A protein and the small-molecule ligand that binds it are described below.
Small molecule (SMILES): CC(=O)N[C@H]1[C@H](O[C@H]2[C@H](O)[C@@H](NC(C)=O)CO[C@@H]2CO)O[C@H](CO)[C@@H](O[C@@H]2O[C@H](CO)[C@@H](O)[C@H](O)[C@@H]2O)[C@@H]1O

Sequence of chain 1.A:
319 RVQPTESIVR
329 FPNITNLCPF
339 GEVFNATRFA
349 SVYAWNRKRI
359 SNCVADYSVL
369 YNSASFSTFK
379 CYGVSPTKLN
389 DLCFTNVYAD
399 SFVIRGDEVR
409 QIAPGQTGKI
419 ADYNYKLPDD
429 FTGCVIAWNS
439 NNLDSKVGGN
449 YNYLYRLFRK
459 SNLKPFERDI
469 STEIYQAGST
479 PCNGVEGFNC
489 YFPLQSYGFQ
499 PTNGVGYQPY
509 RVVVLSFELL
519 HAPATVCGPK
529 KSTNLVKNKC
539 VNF

Binding-site contacts:
Ligand atom C1 contacts residue ASN331 of chain 1.A at 1.4 Å.
Ligand atom O7 contacts residue ILE332 of chain 1.A at 4.2 Å.
Ligand atom C2 contacts residue ASN331 of chain 1.A at 2.5 Å.
Ligand atom N2 contacts residue ASN331 of chain 1.A at 2.9 Å (h-bond).
Ligand atom C8 contacts residue ASN331 of chain 1.A at 4.1 Å.
Ligand atom O7 contacts residue ASN331 of chain 1.A at 3.2 Å (h-bond).
Ligand atom O5 contacts residue ASN331 of chain 1.A at 2.4 Å (h-bond).
Ligand atom C5 contacts residue ASN331 of chain 1.A at 3.7 Å.
Ligand atom C4 contacts residue ASN331 of chain 1.A at 4.3 Å.
Ligand atom C7 contacts residue ASN331 of chain 1.A at 3.5 Å.
Ligand atom C3 contacts residue ASN331 of chain 1.A at 3.8 Å.